Binding-site contacts:
Ligand atom O6 contacts residue TYR402 of chain 1.B at 3.9 Å.
Ligand atom NH2 contacts residue GLU119 of chain 1.B at 3.8 Å.
Ligand atom O6 contacts residue ARG293 of chain 1.B at 3.8 Å.
Ligand atom NH2 contacts residue TRP179 of chain 1.B at 3.4 Å (h-bond).
Ligand atom C1 contacts residue ARG368 of chain 1.B at 3.5 Å.
Ligand atom C9 contacts residue GLU277 of chain 1.B at 3.5 Å.
Ligand atom NH1 contacts residue ASP151 of chain 1.B at 3.4 Å (salt-bridge).
Ligand atom C9 contacts residue ASN295 of chain 1.B at 3.4 Å.
Ligand atom C1 contacts residue TYR402 of chain 1.B at 3.2 Å (hydrophobic).
Ligand atom CZ contacts residue GLU119 of chain 1.B at 3.6 Å.
Ligand atom C2 contacts residue TYR402 of chain 1.B at 2.8 Å (hydrophobic).
Ligand atom O1B contacts residue ARG368 of chain 1.B at 2.9 Å (salt-bridge).
Ligand atom O9 contacts residue ARG225 of chain 1.B at 3.5 Å (salt-bridge).
Ligand atom NH1 contacts residue GLU119 of chain 1.B at 3.6 Å.
Ligand atom C3 contacts residue ASP151 of chain 1.B at 3.4 Å.
Ligand atom C11 contacts residue TRP179 of chain 1.B at 3.8 Å (hydrophobic).
Ligand atom C9 contacts residue SER247 of chain 1.B at 3.5 Å.
Ligand atom O1B contacts residue ARG118 of chain 1.B at 3.1 Å (salt-bridge).
Ligand atom O8 contacts residue GLU277 of chain 1.B at 2.7 Å (salt-bridge).
Ligand atom C8 contacts residue GLU277 of chain 1.B at 3.6 Å.
Ligand atom NH1 contacts residue TRP179 of chain 1.B at 2.9 Å (h-bond).
Ligand atom NH1 contacts residue ARG156 of chain 1.B at 3.1 Å (salt-bridge).
Ligand atom O1A contacts residue ARG368 of chain 1.B at 2.9 Å (salt-bridge).
Ligand atom O1B contacts residue TYR402 of chain 1.B at 3.5 Å (h-bond).
Ligand atom C3 contacts residue TYR402 of chain 1.B at 3.5 Å (hydrophobic).
Ligand atom C4 contacts residue TYR402 of chain 1.B at 3.9 Å (hydrophobic).
Ligand atom NE contacts residue ASP151 of chain 1.B at 2.9 Å (salt-bridge).
Ligand atom C10 contacts residue ARG152 of chain 1.B at 3.6 Å.
Ligand atom C4 contacts residue ASP151 of chain 1.B at 3.6 Å.
Ligand atom NE contacts residue GLU119 of chain 1.B at 3.6 Å.
Ligand atom C5 contacts residue ASP151 of chain 1.B at 3.8 Å.
Ligand atom O1A contacts residue ARG293 of chain 1.B at 3.3 Å (salt-bridge).
Ligand atom C8 contacts residue ARG293 of chain 1.B at 3.5 Å.
Ligand atom O8 contacts residue ARG293 of chain 1.B at 3.4 Å (salt-bridge).
Ligand atom O9 contacts residue GLU277 of chain 1.B at 2.4 Å (salt-bridge).
Ligand atom O10 contacts residue ASP151 of chain 1.B at 3.2 Å.
Ligand atom O9 contacts residue SER247 of chain 1.B at 3.0 Å.
Ligand atom NH2 contacts residue GLU228 of chain 1.B at 3.0 Å (salt-bridge).
Ligand atom O10 contacts residue ARG152 of chain 1.B at 2.7 Å (salt-bridge).
Ligand atom CZ contacts residue TRP179 of chain 1.B at 3.6 Å (hydrophobic).

The protein below binds the small molecule below.
Small molecule (SMILES): [H]/N=C(\N)N[C@H]1C=C(C(=O)O)O[C@@H]([C@H](O)[C@H](O)CO)[C@@H]1NC(C)=O

Sequence of chain 1.B:
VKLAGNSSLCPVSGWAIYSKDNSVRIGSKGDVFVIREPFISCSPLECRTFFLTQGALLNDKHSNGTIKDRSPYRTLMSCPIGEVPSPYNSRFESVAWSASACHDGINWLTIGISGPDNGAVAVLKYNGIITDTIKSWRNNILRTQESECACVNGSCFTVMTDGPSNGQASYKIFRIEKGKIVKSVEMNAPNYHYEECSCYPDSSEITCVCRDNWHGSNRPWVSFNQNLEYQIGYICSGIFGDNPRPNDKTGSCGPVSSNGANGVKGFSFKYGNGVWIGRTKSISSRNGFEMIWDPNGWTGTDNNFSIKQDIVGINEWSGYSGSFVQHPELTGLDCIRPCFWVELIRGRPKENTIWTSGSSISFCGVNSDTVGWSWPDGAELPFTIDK